Binding-site contacts:
Ligand atom O2S contacts residue MG1 of chain 1.E at 2.1 Å.
Ligand atom C2 contacts residue VAL502 of chain 1.A at 3.7 Å (hydrophobic).
Ligand atom S contacts residue MG1 of chain 1.E at 3.5 Å.
Ligand atom O3S contacts residue ALA426 of chain 1.A at 3.4 Å (h-bond).
Ligand atom C2' contacts residue ASP452 of chain 1.A at 3.6 Å.
Ligand atom O3' contacts residue ASP452 of chain 1.A at 2.7 Å (salt-bridge).
Ligand atom C8 contacts residue ASN527 of chain 1.A at 3.5 Å.
Ligand atom C4' contacts residue ALA524 of chain 1.A at 3.7 Å (hydrophobic).
Ligand atom O2' contacts residue ASP454 of chain 1.A at 3.2 Å.
Ligand atom N7 contacts residue ASN527 of chain 1.A at 3.2 Å (h-bond).
Ligand atom S contacts residue GLY76 of chain 1.B at 2.5 Å.
Ligand atom N6 contacts residue ARG501 of chain 1.A at 3.6 Å.
Ligand atom O3S contacts residue POP1 of chain 1.G at 2.8 Å (h-bond).
Ligand atom N6 contacts residue VAL502 of chain 1.A at 3.0 Å (h-bond).
Ligand atom C5' contacts residue ALA524 of chain 1.A at 3.6 Å (hydrophobic).
Ligand atom C4 contacts residue LEU525 of chain 1.A at 3.6 Å (hydrophobic).
Ligand atom O3S contacts residue GLY76 of chain 1.B at 2.9 Å.
Ligand atom N18 contacts residue GLY76 of chain 1.B at 1.4 Å.
Ligand atom C8 contacts residue ASP526 of chain 1.A at 3.3 Å.
Ligand atom C4' contacts residue ASP452 of chain 1.A at 3.7 Å.
Ligand atom O3S contacts residue GLN464 of chain 1.A at 3.5 Å (h-bond).
Ligand atom O2' contacts residue ASP452 of chain 1.A at 2.6 Å (salt-bridge).
Ligand atom O3S contacts residue ARG463 of chain 1.A at 3.2 Å (salt-bridge).
Ligand atom O2S contacts residue POP1 of chain 1.G at 2.8 Å (h-bond).
Ligand atom N6 contacts residue ALA530 of chain 1.A at 3.6 Å.
Ligand atom C5' contacts residue GLY76 of chain 1.B at 3.5 Å.
Ligand atom C3' contacts residue ASP452 of chain 1.A at 3.5 Å.
Ligand atom N18 contacts residue ASP526 of chain 1.A at 3.4 Å.
Ligand atom C5 contacts residue LEU525 of chain 1.A at 3.4 Å (hydrophobic).
Ligand atom C5' contacts residue ASP526 of chain 1.A at 3.6 Å.
Ligand atom S contacts residue POP1 of chain 1.G at 3.0 Å (h-bond).
Ligand atom N5' contacts residue POP1 of chain 1.G at 3.0 Å (h-bond).
Ligand atom C1' contacts residue ASP452 of chain 1.A at 3.3 Å.
Ligand atom N1 contacts residue VAL502 of chain 1.A at 2.8 Å (h-bond).
Ligand atom O3' contacts residue LYS476 of chain 1.A at 2.9 Å (salt-bridge).
Ligand atom N5' contacts residue GLY76 of chain 1.B at 3.2 Å.
Ligand atom C6 contacts residue VAL502 of chain 1.A at 3.6 Å (hydrophobic).
Ligand atom O2S contacts residue ASP526 of chain 1.A at 3.3 Å (salt-bridge).
Ligand atom C3' contacts residue POP1 of chain 1.G at 3.7 Å.
Ligand atom O4' contacts residue ALA524 of chain 1.A at 3.3 Å (h-bond).

The protein below binds the small molecule below.
Small molecule (SMILES): Nc1ncnc2c1ncn2[C@@H]1O[C@H](CNS(N)(=O)=O)[C@@H](O)[C@H]1O

Sequence of chain 1.A:
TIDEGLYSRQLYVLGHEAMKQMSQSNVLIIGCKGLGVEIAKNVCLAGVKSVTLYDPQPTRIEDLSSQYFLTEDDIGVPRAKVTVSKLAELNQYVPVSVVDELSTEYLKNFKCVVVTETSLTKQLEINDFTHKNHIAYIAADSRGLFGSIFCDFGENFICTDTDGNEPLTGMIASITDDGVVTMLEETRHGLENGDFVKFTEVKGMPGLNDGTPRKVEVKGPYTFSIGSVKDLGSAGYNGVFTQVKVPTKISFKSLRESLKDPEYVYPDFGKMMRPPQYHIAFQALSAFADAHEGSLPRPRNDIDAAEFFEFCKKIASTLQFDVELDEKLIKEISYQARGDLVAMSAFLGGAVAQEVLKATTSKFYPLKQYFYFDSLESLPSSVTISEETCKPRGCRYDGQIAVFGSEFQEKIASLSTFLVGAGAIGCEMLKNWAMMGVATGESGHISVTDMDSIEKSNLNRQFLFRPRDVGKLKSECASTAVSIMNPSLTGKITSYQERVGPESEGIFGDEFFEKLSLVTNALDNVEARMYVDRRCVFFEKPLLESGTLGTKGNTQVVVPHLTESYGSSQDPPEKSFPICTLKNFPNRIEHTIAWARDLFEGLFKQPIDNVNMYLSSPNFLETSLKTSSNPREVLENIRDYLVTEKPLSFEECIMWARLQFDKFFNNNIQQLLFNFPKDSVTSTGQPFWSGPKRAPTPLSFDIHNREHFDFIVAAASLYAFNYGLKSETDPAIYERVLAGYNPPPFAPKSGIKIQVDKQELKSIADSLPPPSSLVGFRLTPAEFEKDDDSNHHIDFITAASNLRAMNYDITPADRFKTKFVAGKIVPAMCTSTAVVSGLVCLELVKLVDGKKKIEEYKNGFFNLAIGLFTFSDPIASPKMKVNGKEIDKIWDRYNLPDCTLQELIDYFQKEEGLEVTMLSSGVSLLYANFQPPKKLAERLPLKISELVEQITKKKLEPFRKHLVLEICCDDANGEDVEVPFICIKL

Sequence of chain 1.B:
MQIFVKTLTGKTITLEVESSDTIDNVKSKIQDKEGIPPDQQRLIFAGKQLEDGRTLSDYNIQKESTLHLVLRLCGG